The protein below binds the small molecule below.
Small molecule (SMILES): CC(=O)N[C@H]1[C@H](O[C@H]2[C@H](O)[C@@H](NC(C)=O)CO[C@@H]2CO)O[C@H](CO)[C@@H](O)[C@@H]1O

Sequence of chain 1.A:
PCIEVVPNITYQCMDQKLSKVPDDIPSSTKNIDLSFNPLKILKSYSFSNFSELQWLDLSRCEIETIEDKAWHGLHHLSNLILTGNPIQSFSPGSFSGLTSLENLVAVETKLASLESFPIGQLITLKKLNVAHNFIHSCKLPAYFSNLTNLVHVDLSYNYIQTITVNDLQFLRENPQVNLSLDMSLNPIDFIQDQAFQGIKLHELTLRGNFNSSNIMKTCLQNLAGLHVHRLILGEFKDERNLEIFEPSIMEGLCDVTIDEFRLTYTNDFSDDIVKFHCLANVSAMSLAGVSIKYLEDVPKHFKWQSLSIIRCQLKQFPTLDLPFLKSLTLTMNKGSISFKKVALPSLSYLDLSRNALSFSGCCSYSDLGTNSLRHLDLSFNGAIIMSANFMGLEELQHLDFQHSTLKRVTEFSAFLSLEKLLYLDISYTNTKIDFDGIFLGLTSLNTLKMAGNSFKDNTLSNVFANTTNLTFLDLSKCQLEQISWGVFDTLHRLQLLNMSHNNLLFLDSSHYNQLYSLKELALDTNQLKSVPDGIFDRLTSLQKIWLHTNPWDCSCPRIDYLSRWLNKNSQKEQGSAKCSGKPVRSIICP

Binding-site contacts:
Ligand atom O7 contacts residue ARG272 of chain 1.A at 3.1 Å (salt-bridge).
Ligand atom C7 contacts residue ARG272 of chain 1.A at 4.0 Å.
Ligand atom C8 contacts residue ARG272 of chain 1.A at 4.3 Å.
Ligand atom O7 contacts residue HIS244 of chain 1.A at 2.9 Å (h-bond).
Ligand atom C6 contacts residue VAL193 of chain 1.A at 4.2 Å (hydrophobic).
Ligand atom C1 contacts residue HIS244 of chain 1.A at 3.9 Å.
Ligand atom C2 contacts residue ASN220 of chain 1.A at 2.7 Å.
Ligand atom C4 contacts residue HIS244 of chain 1.A at 4.2 Å.
Ligand atom C2 contacts residue HIS244 of chain 1.A at 4.3 Å.
Ligand atom C5 contacts residue HIS244 of chain 1.A at 4.1 Å.
Ligand atom C3 contacts residue HIS244 of chain 1.A at 3.7 Å.
Ligand atom C5 contacts residue ASN220 of chain 1.A at 3.7 Å.
Ligand atom C7 contacts residue HIS244 of chain 1.A at 3.7 Å.
Ligand atom N2 contacts residue HIS244 of chain 1.A at 4.5 Å.
Ligand atom C7 contacts residue ASN220 of chain 1.A at 3.8 Å.
Ligand atom O5 contacts residue VAL193 of chain 1.A at 4.3 Å.
Ligand atom C8 contacts residue ASN220 of chain 1.A at 4.1 Å.
Ligand atom O5 contacts residue ASN220 of chain 1.A at 2.3 Å (h-bond).
Ligand atom N2 contacts residue ASN220 of chain 1.A at 3.2 Å (h-bond).
Ligand atom O4 contacts residue HIS244 of chain 1.A at 4.0 Å.
Ligand atom C1 contacts residue ASN220 of chain 1.A at 1.5 Å.
Ligand atom C8 contacts residue HIS244 of chain 1.A at 4.3 Å.
Ligand atom O3 contacts residue HIS244 of chain 1.A at 4.5 Å.
Ligand atom C3 contacts residue ASN220 of chain 1.A at 3.9 Å.
Ligand atom O5 contacts residue HIS244 of chain 1.A at 4.5 Å.
Ligand atom C4 contacts residue ASN220 of chain 1.A at 4.4 Å.